This small molecule binds to this protein.
Small molecule (SMILES): OC[C@H]1O[C@@](CO)(O[C@H]2O[C@H](CO)[C@@H](O)[C@H](O)[C@H]2O)[C@@H](O)[C@@H]1O

Sequence of chain 1.A:
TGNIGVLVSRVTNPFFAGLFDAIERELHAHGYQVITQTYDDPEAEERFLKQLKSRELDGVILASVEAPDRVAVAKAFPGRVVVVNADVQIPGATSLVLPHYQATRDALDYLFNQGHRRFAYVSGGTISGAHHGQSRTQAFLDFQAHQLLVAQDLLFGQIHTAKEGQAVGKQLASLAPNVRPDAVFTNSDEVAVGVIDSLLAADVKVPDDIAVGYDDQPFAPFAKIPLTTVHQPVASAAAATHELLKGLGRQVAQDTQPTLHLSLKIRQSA

Binding-site contacts:
Ligand atom C5 contacts residue ACT1 of chain 1.D at 3.3 Å.
Ligand atom O6 contacts residue ASN21 of chain 1.A at 3.0 Å (h-bond).
Ligand atom O6 contacts residue ASP227 of chain 1.A at 2.6 Å (salt-bridge).
Ligand atom C1 contacts residue PHE24 of chain 1.A at 3.7 Å (hydrophobic).
Ligand atom O4 contacts residue HIS171 of chain 1.A at 3.2 Å.
Ligand atom O1 contacts residue HIS142 of chain 1.A at 3.4 Å.
Ligand atom O6 contacts residue ARG18 of chain 1.A at 3.3 Å (salt-bridge).
Ligand atom C6 contacts residue ASN21 of chain 1.A at 3.8 Å.
Ligand atom C3 contacts residue ARG146 of chain 1.A at 3.4 Å.
Ligand atom C4 contacts residue GLN244 of chain 1.A at 3.7 Å.
Ligand atom O5 contacts residue ASN21 of chain 1.A at 3.1 Å (h-bond).
Ligand atom O3 contacts residue HIS142 of chain 1.A at 3.5 Å.
Ligand atom O3 contacts residue ASN95 of chain 1.A at 3.5 Å (h-bond).
Ligand atom O4 contacts residue GLN244 of chain 1.A at 3.2 Å (h-bond).
Ligand atom O1 contacts residue SER17 of chain 1.A at 3.1 Å (h-bond).
Ligand atom O6 contacts residue ACT1 of chain 1.D at 2.5 Å (h-bond).
Ligand atom C2 contacts residue PHE24 of chain 1.A at 3.8 Å (hydrophobic).
Ligand atom C1 contacts residue SER17 of chain 1.A at 3.8 Å.
Ligand atom C5 contacts residue SER17 of chain 1.A at 3.9 Å.
Ligand atom O5 contacts residue ACT1 of chain 1.D at 3.6 Å.
Ligand atom O1 contacts residue ASP49 of chain 1.A at 3.8 Å.
Ligand atom O4 contacts residue ARG146 of chain 1.A at 2.9 Å (salt-bridge).
Ligand atom O6 contacts residue GLN229 of chain 1.A at 3.7 Å.
Ligand atom C4 contacts residue ARG146 of chain 1.A at 3.7 Å.
Ligand atom C6 contacts residue ACT1 of chain 1.D at 3.3 Å.
Ligand atom O5 contacts residue PHE24 of chain 1.A at 3.7 Å.
Ligand atom C6 contacts residue ASN198 of chain 1.A at 3.7 Å.
Ligand atom O6 contacts residue ASN21 of chain 1.A at 3.0 Å (h-bond).
Ligand atom O4 contacts residue TYR226 of chain 1.A at 3.8 Å.
Ligand atom O4 contacts residue ASP227 of chain 1.A at 2.6 Å (salt-bridge).
Ligand atom O2 contacts residue PHE24 of chain 1.A at 3.6 Å.
Ligand atom O1 contacts residue SER73 of chain 1.A at 3.9 Å.
Ligand atom C6 contacts residue ASP227 of chain 1.A at 3.5 Å.
Ligand atom O4 contacts residue GLY134 of chain 1.A at 3.3 Å.
Ligand atom O5 contacts residue SER17 of chain 1.A at 3.1 Å (h-bond).
Ligand atom O6 contacts residue SER17 of chain 1.A at 3.8 Å.
Ligand atom O3 contacts residue ARG146 of chain 1.A at 3.2 Å (salt-bridge).
Ligand atom O3 contacts residue GLN244 of chain 1.A at 3.0 Å (h-bond).
Ligand atom C6 contacts residue ASN21 of chain 1.A at 3.4 Å.
Ligand atom C4 contacts residue ASP227 of chain 1.A at 3.4 Å.